The protein below binds the small molecule below.
Small molecule (SMILES): Cc1cn([C@H]2C[C@H](O[P](=O)(O)OC[C@H]3O[C@@H](n4ccc(N)nc4=O)C[C@@H]3O[P](=O)(O)OC[C@H]3O[C@@H](n4cnc5c(=O)nc(N)[nH]c54)C[C@@H]3O[P](=O)(O)OC[C@H]3O[C@@H](n4cnc5c(=O)nc(N)[nH]c54)C[C@@H]3O)[C@@H](CO[P](=O)(O)O[C@H]3C[C@H](n4cnc5c(=O)nc(N)[nH]c54)O[C@@H]3COP(=O)(O)O)O2)c(=O)[nH]c1=O

Binding-site contacts:
Ligand atom N7 contacts residue LYS35 of chain 1.A at 3.8 Å.
Ligand atom C8 contacts residue LYS35 of chain 1.A at 3.8 Å.
Ligand atom OP2 contacts residue LYS72 of chain 1.A at 3.9 Å.
Ligand atom OP1 contacts residue LEU62 of chain 1.A at 3.8 Å.
Ligand atom P contacts residue LYS68 of chain 1.A at 3.5 Å.
Ligand atom OP1 contacts residue THR67 of chain 1.A at 3.8 Å.
Ligand atom OP2 contacts residue LYS68 of chain 1.A at 2.8 Å (salt-bridge).
Ligand atom P contacts residue LYS68 of chain 1.A at 3.7 Å.
Ligand atom O5' contacts residue LYS35 of chain 1.A at 3.8 Å.
Ligand atom C3' contacts residue LYS68 of chain 1.A at 3.8 Å.
Ligand atom P contacts residue ILE69 of chain 1.A at 3.8 Å.
Ligand atom OP1 contacts residue LYS68 of chain 1.A at 3.4 Å (salt-bridge).
Ligand atom O3' contacts residue ILE69 of chain 1.A at 3.7 Å.
Ligand atom OP3 contacts residue LYS35 of chain 1.A at 2.7 Å (salt-bridge).
Ligand atom OP2 contacts residue THR67 of chain 1.A at 3.7 Å.
Ligand atom P contacts residue LYS35 of chain 1.A at 3.7 Å.
Ligand atom O4' contacts residue ALA38 of chain 1.A at 3.8 Å.
Ligand atom OP1 contacts residue GLY66 of chain 1.A at 2.9 Å (h-bond).
Ligand atom O3' contacts residue LYS68 of chain 1.A at 3.9 Å.
Ligand atom OP2 contacts residue LYS68 of chain 1.A at 3.0 Å (salt-bridge).
Ligand atom C5' contacts residue GLY64 of chain 1.A at 3.3 Å.
Ligand atom O3' contacts residue VAL65 of chain 1.A at 3.9 Å.
Ligand atom OP1 contacts residue PRO63 of chain 1.A at 3.7 Å.
Ligand atom C3' contacts residue GLY66 of chain 1.A at 3.9 Å.
Ligand atom O3' contacts residue GLY64 of chain 1.A at 3.4 Å.
Ligand atom OP1 contacts residue LYS68 of chain 1.A at 3.5 Å (salt-bridge).
Ligand atom O5' contacts residue GLY66 of chain 1.A at 3.5 Å.
Ligand atom OP1 contacts residue VAL65 of chain 1.A at 3.6 Å.
Ligand atom N1 contacts residue HIS34 of chain 1.A at 3.9 Å.
Ligand atom P contacts residue GLY66 of chain 1.A at 3.7 Å.
Ligand atom OP1 contacts residue GLY64 of chain 1.A at 2.8 Å (h-bond).
Ligand atom P contacts residue GLY64 of chain 1.A at 3.8 Å.
Ligand atom N3 contacts residue ALA38 of chain 1.A at 3.5 Å.
Ligand atom OP2 contacts residue VAL65 of chain 1.A at 3.9 Å.
Ligand atom C4' contacts residue GLY64 of chain 1.A at 3.4 Å.
Ligand atom C5' contacts residue GLY66 of chain 1.A at 3.5 Å.
Ligand atom OP2 contacts residue GLY66 of chain 1.A at 3.9 Å.
Ligand atom OP1 contacts residue LYS35 of chain 1.A at 3.7 Å.
Ligand atom OP1 contacts residue ILE69 of chain 1.A at 2.9 Å (h-bond).
Ligand atom C5' contacts residue TYR39 of chain 1.A at 3.5 Å (hydrophobic).

Sequence of chain 1.A:
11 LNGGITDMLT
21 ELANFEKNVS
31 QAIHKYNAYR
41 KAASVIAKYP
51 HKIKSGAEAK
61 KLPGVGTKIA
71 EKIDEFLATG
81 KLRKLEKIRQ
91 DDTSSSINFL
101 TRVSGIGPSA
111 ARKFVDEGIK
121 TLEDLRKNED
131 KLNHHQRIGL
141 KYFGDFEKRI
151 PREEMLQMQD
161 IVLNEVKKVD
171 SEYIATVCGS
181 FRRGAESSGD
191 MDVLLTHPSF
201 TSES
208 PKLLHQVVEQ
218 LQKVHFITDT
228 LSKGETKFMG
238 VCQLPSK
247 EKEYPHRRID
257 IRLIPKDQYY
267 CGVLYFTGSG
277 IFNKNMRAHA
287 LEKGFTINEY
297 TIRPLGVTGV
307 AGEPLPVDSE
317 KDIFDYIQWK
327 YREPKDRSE